Sequence of chain 2.A:
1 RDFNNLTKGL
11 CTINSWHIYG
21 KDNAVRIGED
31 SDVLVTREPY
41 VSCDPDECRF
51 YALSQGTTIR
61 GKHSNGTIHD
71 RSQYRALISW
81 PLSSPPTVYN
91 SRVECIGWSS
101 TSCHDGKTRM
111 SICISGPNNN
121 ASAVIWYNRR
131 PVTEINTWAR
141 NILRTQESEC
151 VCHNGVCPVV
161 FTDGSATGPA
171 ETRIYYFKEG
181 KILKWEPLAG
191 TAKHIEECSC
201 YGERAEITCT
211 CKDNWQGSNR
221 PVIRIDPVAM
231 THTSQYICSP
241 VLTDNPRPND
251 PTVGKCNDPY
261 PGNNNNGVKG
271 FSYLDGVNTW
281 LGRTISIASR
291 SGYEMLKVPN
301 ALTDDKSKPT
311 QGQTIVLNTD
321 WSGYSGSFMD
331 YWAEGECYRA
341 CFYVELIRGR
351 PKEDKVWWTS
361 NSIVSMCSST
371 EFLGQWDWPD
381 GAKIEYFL

Binding-site contacts:
Ligand atom C4 contacts residue TRP357 of chain 2.A at 4.4 Å (hydrophobic).
Ligand atom O5 contacts residue TRP357 of chain 2.A at 4.4 Å.
Ligand atom C7 contacts residue TRP357 of chain 2.A at 4.0 Å (hydrophobic).
Ligand atom C5 contacts residue TRP357 of chain 2.A at 3.9 Å (hydrophobic).
Ligand atom C8 contacts residue TRP357 of chain 2.A at 3.4 Å (hydrophobic).
Ligand atom O7 contacts residue ASN65 of chain 2.A at 3.5 Å (h-bond).
Ligand atom C1 contacts residue ASN65 of chain 2.A at 1.5 Å.
Ligand atom C3 contacts residue TRP357 of chain 2.A at 3.9 Å (hydrophobic).
Ligand atom C2 contacts residue ASN65 of chain 2.A at 2.4 Å.
Ligand atom C8 contacts residue ASN65 of chain 2.A at 4.5 Å.
Ligand atom C7 contacts residue ASN65 of chain 2.A at 3.4 Å.
Ligand atom N2 contacts residue ASN65 of chain 2.A at 3.0 Å (h-bond).
Ligand atom O5 contacts residue ASN65 of chain 2.A at 2.3 Å (h-bond).
Ligand atom C4 contacts residue ASN65 of chain 2.A at 4.2 Å.
Ligand atom C1 contacts residue TRP357 of chain 2.A at 3.7 Å (hydrophobic).
Ligand atom C2 contacts residue TRP357 of chain 2.A at 4.2 Å (hydrophobic).
Ligand atom C3 contacts residue ASN65 of chain 2.A at 3.8 Å.
Ligand atom N2 contacts residue TRP357 of chain 2.A at 3.4 Å (h-bond).
Ligand atom C5 contacts residue ASN65 of chain 2.A at 3.6 Å.
Ligand atom O4 contacts residue TRP357 of chain 2.A at 4.2 Å.

This small molecule binds to this protein.
Small molecule (SMILES): CC(=O)N[C@@H]1[C@@H](O)[C@H](O)[C@@H](CO)O[C@H]1O